A protein and the small-molecule ligand that binds it are described below.
Small molecule (SMILES): CCCCCCCCCCC[C@@H](O)CC(=O)N[C@@H]1[C@@H](OC(=O)C[C@H](O)CCCCCCCCCCC)[C@H](OP(=O)(O)O)[C@@H](CO)O[C@H]1O

Sequence of chain 1.A:
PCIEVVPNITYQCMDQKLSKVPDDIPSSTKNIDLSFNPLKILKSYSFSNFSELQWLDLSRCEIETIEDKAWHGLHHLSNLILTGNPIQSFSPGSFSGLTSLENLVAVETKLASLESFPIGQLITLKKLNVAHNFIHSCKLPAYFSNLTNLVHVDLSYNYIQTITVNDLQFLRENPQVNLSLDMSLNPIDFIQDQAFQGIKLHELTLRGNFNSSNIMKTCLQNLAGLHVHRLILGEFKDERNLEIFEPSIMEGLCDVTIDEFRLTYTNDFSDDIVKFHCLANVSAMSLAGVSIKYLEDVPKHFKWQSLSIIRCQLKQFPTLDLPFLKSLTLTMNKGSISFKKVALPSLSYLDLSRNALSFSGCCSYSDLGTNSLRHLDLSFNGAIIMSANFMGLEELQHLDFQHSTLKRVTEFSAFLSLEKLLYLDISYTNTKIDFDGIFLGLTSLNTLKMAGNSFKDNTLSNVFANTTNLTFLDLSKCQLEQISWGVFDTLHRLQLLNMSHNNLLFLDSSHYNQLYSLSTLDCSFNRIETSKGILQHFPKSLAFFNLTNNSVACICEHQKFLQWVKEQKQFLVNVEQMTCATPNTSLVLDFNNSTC

Binding-site contacts:
Ligand atom O7 contacts residue LP51 of chain 1.J at 3.4 Å (h-bond).
Ligand atom O42 contacts residue SER104 of chain 1.B at 3.3 Å (h-bond).
Ligand atom O47 contacts residue LYS242 of chain 1.A at 3.7 Å.
Ligand atom C41 contacts residue LEU58 of chain 1.B at 3.9 Å (hydrophobic).
Ligand atom C7 contacts residue LP51 of chain 1.J at 3.6 Å.
Ligand atom C1 contacts residue LP51 of chain 1.J at 1.4 Å.
Ligand atom O43 contacts residue LYS242 of chain 1.A at 3.3 Å (salt-bridge).
Ligand atom O46 contacts residue LYS242 of chain 1.A at 2.0 Å (salt-bridge).
Ligand atom C39 contacts residue PHE60 of chain 1.B at 3.8 Å (hydrophobic).
Ligand atom N2 contacts residue LP51 of chain 1.J at 3.2 Å (h-bond).
Ligand atom C5 contacts residue LP51 of chain 1.J at 3.3 Å.
Ligand atom C1 contacts residue SER104 of chain 1.B at 3.6 Å.
Ligand atom C30 contacts residue LYS242 of chain 1.A at 3.6 Å.
Ligand atom C2 contacts residue SER104 of chain 1.B at 3.6 Å.
Ligand atom C40 contacts residue ILE101 of chain 1.B at 3.9 Å (hydrophobic).
Ligand atom C31 contacts residue PRO102 of chain 1.B at 3.2 Å (hydrophobic).
Ligand atom C24 contacts residue VAL45 of chain 1.B at 3.7 Å (hydrophobic).
Ligand atom C23 contacts residue VAL45 of chain 1.B at 3.8 Å (hydrophobic).
Ligand atom C23 contacts residue LP51 of chain 1.J at 3.9 Å.
Ligand atom O43 contacts residue TYR86 of chain 1.B at 2.8 Å (h-bond).
Ligand atom N2 contacts residue SER104 of chain 1.B at 2.9 Å (h-bond).
Ligand atom C22 contacts residue LP51 of chain 1.J at 3.7 Å.
Ligand atom C2 contacts residue LP51 of chain 1.J at 2.5 Å.
Ligand atom C40 contacts residue VAL47 of chain 1.B at 3.7 Å (hydrophobic).
Ligand atom C34 contacts residue ILE101 of chain 1.B at 3.6 Å (hydrophobic).
Ligand atom C37 contacts residue ILE101 of chain 1.B at 3.9 Å (hydrophobic).
Ligand atom C39 contacts residue LEU78 of chain 1.B at 3.7 Å (hydrophobic).
Ligand atom C7 contacts residue SER104 of chain 1.B at 3.8 Å.
Ligand atom P45 contacts residue LYS242 of chain 1.A at 3.4 Å.
Ligand atom C4 contacts residue LP51 of chain 1.J at 3.9 Å.
Ligand atom C24 contacts residue ILE36 of chain 1.B at 3.8 Å (hydrophobic).
Ligand atom C30 contacts residue PRO102 of chain 1.B at 3.7 Å (hydrophobic).
Ligand atom C31 contacts residue PHE103 of chain 1.B at 3.4 Å (hydrophobic).
Ligand atom C38 contacts residue ILE101 of chain 1.B at 3.8 Å (hydrophobic).
Ligand atom C33 contacts residue TYR86 of chain 1.B at 3.8 Å (hydrophobic).
Ligand atom O5 contacts residue LP51 of chain 1.J at 1.9 Å (h-bond).
Ligand atom C3 contacts residue SER104 of chain 1.B at 3.8 Å.
Ligand atom O42 contacts residue PHE103 of chain 1.B at 3.6 Å.
Ligand atom C3 contacts residue LP51 of chain 1.J at 3.7 Å.
Ligand atom C29 contacts residue LYS242 of chain 1.A at 3.9 Å.

Sequence of chain 1.B:
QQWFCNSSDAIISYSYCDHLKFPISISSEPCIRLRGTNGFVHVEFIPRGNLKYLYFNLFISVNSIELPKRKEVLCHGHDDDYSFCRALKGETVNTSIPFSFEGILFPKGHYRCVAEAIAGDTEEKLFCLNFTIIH